Binding-site contacts:
Ligand atom C3 contacts residue ASN301 of chain 1.E at 3.8 Å.
Ligand atom O3 contacts residue ARG412 of chain 1.E at 4.1 Å.
Ligand atom C3 contacts residue HIS299 of chain 1.E at 3.8 Å.
Ligand atom N2 contacts residue ASN301 of chain 1.E at 2.9 Å (h-bond).
Ligand atom O7 contacts residue ASN265 of chain 1.E at 4.3 Å.
Ligand atom N2 contacts residue HIS299 of chain 1.E at 3.4 Å (h-bond).
Ligand atom O5 contacts residue ASN301 of chain 1.E at 2.4 Å (h-bond).
Ligand atom C8 contacts residue ASN301 of chain 1.E at 4.0 Å.
Ligand atom C1 contacts residue ASN301 of chain 1.E at 1.4 Å.
Ligand atom C8 contacts residue THR267 of chain 1.E at 3.6 Å.
Ligand atom C2 contacts residue ASN301 of chain 1.E at 2.5 Å.
Ligand atom C4 contacts residue ASN301 of chain 1.E at 4.2 Å.
Ligand atom O3 contacts residue HIS299 of chain 1.E at 4.5 Å.
Ligand atom C7 contacts residue ASN301 of chain 1.E at 3.2 Å.
Ligand atom N2 contacts residue ARG412 of chain 1.E at 4.1 Å.
Ligand atom C8 contacts residue ARG412 of chain 1.E at 3.3 Å.
Ligand atom O7 contacts residue ASN301 of chain 1.E at 3.2 Å (h-bond).
Ligand atom C1 contacts residue HIS299 of chain 1.E at 4.1 Å.
Ligand atom C5 contacts residue ASN301 of chain 1.E at 3.7 Å.
Ligand atom C7 contacts residue HIS299 of chain 1.E at 4.5 Å.
Ligand atom C7 contacts residue ARG412 of chain 1.E at 3.8 Å.
Ligand atom O5 contacts residue ILE383 of chain 1.E at 3.4 Å.
Ligand atom C8 contacts residue ASN265 of chain 1.E at 3.9 Å.
Ligand atom O7 contacts residue ARG412 of chain 1.E at 4.1 Å.
Ligand atom C5 contacts residue ILE383 of chain 1.E at 4.0 Å (hydrophobic).
Ligand atom C1 contacts residue ILE383 of chain 1.E at 3.3 Å (hydrophobic).
Ligand atom C2 contacts residue HIS299 of chain 1.E at 4.0 Å.
Ligand atom O6 contacts residue ILE383 of chain 1.E at 4.2 Å.

Sequence of chain 1.E:
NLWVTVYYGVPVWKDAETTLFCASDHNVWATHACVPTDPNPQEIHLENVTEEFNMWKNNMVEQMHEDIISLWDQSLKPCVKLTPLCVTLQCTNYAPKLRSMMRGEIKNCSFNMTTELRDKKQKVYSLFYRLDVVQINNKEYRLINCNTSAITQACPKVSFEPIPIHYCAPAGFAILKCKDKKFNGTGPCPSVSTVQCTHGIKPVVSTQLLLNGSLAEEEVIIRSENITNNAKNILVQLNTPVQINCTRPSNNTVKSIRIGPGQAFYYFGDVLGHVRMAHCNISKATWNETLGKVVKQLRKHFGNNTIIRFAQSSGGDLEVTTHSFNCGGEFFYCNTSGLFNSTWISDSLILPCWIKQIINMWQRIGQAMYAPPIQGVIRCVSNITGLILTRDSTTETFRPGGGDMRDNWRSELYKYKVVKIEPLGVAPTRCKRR

This protein binds this small molecule.
Small molecule (SMILES): CC(=O)N[C@H]1[C@H](O[C@H]2[C@H](O)[C@@H](NC(C)=O)CO[C@@H]2CO)O[C@H](CO)[C@@H](O)[C@@H]1O